The protein below binds the small molecule below.
Small molecule (SMILES): CC(=O)N[C@@H]1[C@@H](O)[C@H](O)[C@@H](CO)O[C@H]1O

Binding-site contacts:
Ligand atom C1 contacts residue GLU35 of chain 1.B at 3.6 Å.
Ligand atom O5 contacts residue GLU35 of chain 1.B at 4.0 Å.
Ligand atom C5 contacts residue ASN54 of chain 1.B at 3.7 Å.
Ligand atom O6 contacts residue GLU35 of chain 1.B at 3.9 Å.
Ligand atom C7 contacts residue ASN54 of chain 1.B at 4.2 Å.
Ligand atom C1 contacts residue ASN54 of chain 1.B at 2.2 Å.
Ligand atom O7 contacts residue GLU35 of chain 1.B at 3.9 Å.
Ligand atom C4 contacts residue GLU35 of chain 1.B at 3.7 Å.
Ligand atom C2 contacts residue ASN54 of chain 1.B at 3.5 Å.
Ligand atom C2 contacts residue GLU35 of chain 1.B at 4.2 Å.
Ligand atom N2 contacts residue ASN54 of chain 1.B at 3.6 Å.
Ligand atom O5 contacts residue ASN37 of chain 1.B at 3.6 Å.
Ligand atom O4 contacts residue GLU35 of chain 1.B at 3.8 Å.
Ligand atom C1 contacts residue ASN37 of chain 1.B at 4.2 Å.
Ligand atom C6 contacts residue ASN37 of chain 1.B at 4.3 Å.
Ligand atom O5 contacts residue ASN54 of chain 1.B at 2.8 Å (h-bond).

Sequence of chain 1.B:
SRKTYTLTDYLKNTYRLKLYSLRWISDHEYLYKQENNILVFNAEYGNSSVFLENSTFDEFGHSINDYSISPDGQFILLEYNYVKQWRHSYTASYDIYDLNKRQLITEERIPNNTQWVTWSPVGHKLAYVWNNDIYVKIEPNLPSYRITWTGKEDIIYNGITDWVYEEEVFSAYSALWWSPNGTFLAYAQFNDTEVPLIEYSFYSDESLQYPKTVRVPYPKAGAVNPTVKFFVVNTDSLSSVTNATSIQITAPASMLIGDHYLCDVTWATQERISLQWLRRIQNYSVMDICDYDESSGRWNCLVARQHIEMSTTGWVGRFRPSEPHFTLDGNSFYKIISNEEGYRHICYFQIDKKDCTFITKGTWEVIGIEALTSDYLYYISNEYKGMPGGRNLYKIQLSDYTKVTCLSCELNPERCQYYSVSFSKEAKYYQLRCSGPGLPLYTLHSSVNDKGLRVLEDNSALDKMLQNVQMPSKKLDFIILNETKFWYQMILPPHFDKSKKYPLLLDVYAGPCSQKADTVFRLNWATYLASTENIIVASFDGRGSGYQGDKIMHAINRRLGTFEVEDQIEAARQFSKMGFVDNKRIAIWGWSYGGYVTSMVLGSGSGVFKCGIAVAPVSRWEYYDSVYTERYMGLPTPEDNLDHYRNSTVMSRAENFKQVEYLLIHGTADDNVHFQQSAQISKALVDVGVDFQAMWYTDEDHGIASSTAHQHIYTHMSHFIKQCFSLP